Sequence of chain 1.B:
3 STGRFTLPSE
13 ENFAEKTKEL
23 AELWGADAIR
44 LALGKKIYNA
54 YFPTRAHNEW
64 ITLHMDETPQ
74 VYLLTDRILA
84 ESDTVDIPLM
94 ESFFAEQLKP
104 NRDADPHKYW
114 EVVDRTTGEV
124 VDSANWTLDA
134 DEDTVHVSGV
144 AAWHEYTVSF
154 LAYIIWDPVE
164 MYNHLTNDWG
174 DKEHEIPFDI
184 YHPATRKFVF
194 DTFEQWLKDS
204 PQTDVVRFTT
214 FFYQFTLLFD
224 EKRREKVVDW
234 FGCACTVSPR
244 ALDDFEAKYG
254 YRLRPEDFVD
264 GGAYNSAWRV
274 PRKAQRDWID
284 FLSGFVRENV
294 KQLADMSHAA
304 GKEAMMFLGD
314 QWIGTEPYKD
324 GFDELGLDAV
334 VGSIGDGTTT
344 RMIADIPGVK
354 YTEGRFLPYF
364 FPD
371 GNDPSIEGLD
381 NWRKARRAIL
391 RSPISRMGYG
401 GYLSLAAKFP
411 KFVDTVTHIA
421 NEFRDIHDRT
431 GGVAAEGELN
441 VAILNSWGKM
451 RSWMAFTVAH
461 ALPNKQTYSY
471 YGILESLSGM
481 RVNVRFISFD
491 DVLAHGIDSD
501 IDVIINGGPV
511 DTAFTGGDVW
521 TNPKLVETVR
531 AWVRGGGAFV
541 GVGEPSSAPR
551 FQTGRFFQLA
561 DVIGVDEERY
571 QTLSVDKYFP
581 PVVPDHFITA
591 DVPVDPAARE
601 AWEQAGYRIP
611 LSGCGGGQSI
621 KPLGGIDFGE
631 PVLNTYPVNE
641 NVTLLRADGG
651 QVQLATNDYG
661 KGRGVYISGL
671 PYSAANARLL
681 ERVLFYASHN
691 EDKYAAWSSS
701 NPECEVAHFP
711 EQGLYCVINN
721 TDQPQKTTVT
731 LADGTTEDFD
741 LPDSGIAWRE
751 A

The protein below binds the small molecule below.
Small molecule (SMILES): CC(=O)N[C@@H]1[C@@H](O)[C@H](O)[C@@H](CO)O[C@@H]1O

Sequence of chain 1.A:
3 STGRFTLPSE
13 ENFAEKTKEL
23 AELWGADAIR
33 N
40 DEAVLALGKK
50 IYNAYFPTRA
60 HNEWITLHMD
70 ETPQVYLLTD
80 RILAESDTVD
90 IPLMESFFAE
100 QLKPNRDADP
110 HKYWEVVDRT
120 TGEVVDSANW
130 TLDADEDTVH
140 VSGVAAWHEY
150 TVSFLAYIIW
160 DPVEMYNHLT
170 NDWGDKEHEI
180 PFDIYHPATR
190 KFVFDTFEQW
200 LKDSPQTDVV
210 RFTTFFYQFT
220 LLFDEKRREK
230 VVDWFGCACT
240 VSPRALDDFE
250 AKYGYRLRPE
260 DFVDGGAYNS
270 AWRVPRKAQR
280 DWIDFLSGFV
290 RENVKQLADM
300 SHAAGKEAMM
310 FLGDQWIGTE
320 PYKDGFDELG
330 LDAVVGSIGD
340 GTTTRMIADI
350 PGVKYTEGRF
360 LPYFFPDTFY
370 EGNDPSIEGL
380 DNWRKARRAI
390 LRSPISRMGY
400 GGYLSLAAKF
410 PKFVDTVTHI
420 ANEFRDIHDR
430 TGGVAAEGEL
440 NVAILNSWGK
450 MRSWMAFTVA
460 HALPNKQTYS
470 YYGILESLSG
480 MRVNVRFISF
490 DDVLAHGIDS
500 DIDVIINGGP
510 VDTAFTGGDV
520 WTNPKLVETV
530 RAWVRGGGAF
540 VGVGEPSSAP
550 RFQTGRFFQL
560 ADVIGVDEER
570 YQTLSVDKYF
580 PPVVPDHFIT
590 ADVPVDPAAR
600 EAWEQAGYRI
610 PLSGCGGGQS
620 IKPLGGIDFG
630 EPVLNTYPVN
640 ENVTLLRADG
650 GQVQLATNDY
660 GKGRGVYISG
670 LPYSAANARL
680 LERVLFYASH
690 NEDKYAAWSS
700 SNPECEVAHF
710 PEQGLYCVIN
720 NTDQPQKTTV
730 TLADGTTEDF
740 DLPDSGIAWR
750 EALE

Binding-site contacts:
Ligand atom C7 contacts residue ASP313 of chain 1.A at 4.0 Å.
Ligand atom C3 contacts residue ASP313 of chain 1.A at 3.6 Å.
Ligand atom C2 contacts residue ASP313 of chain 1.A at 3.5 Å.
Ligand atom O7 contacts residue PHE310 of chain 1.A at 4.2 Å.
Ligand atom C7 contacts residue TRP233 of chain 1.A at 3.5 Å (hydrophobic).
Ligand atom O7 contacts residue GLY312 of chain 1.A at 3.0 Å.
Ligand atom C2 contacts residue PHE218 of chain 1.A at 4.0 Å (hydrophobic).
Ligand atom O7 contacts residue LEU311 of chain 1.A at 4.4 Å.
Ligand atom O6 contacts residue SER612 of chain 1.B at 3.9 Å.
Ligand atom N2 contacts residue ASP313 of chain 1.A at 4.0 Å.
Ligand atom C7 contacts residue GLY312 of chain 1.A at 3.7 Å.
Ligand atom C8 contacts residue TRP233 of chain 1.A at 3.8 Å (hydrophobic).
Ligand atom C8 contacts residue GLY312 of chain 1.A at 3.8 Å.
Ligand atom C6 contacts residue TYR165 of chain 1.A at 3.8 Å (hydrophobic).
Ligand atom O1 contacts residue HIS460 of chain 1.A at 4.2 Å.
Ligand atom O3 contacts residue VAL162 of chain 1.A at 4.3 Å.
Ligand atom C7 contacts residue LEU311 of chain 1.A at 4.4 Å (hydrophobic).
Ligand atom O3 contacts residue ASP313 of chain 1.A at 2.7 Å (salt-bridge).
Ligand atom O5 contacts residue PHE218 of chain 1.A at 3.4 Å.
Ligand atom N2 contacts residue PHE310 of chain 1.A at 4.3 Å.
Ligand atom C1 contacts residue PHE218 of chain 1.A at 3.8 Å (hydrophobic).
Ligand atom O4 contacts residue TYR165 of chain 1.A at 3.5 Å.
Ligand atom O7 contacts residue TRP233 of chain 1.A at 2.9 Å (h-bond).
Ligand atom C8 contacts residue PHE310 of chain 1.A at 3.6 Å (hydrophobic).
Ligand atom C7 contacts residue PHE310 of chain 1.A at 3.9 Å (hydrophobic).
Ligand atom O6 contacts residue TYR165 of chain 1.A at 3.9 Å.
Ligand atom O4 contacts residue VAL162 of chain 1.A at 4.2 Å.
Ligand atom C6 contacts residue LEU220 of chain 1.A at 4.5 Å (hydrophobic).
Ligand atom O3 contacts residue PHE310 of chain 1.A at 4.4 Å.
Ligand atom C8 contacts residue LEU311 of chain 1.A at 3.4 Å (hydrophobic).
Ligand atom O7 contacts residue PHE218 of chain 1.A at 3.5 Å.
Ligand atom C4 contacts residue ASP313 of chain 1.A at 4.1 Å.
Ligand atom C8 contacts residue SER336 of chain 1.A at 3.6 Å.
Ligand atom C7 contacts residue PHE218 of chain 1.A at 4.5 Å (hydrophobic).
Ligand atom O7 contacts residue ASP313 of chain 1.A at 3.0 Å (salt-bridge).
Ligand atom C8 contacts residue HIS460 of chain 1.A at 4.0 Å.
Ligand atom N2 contacts residue TRP233 of chain 1.A at 4.5 Å.